Sequence of chain 1.B:
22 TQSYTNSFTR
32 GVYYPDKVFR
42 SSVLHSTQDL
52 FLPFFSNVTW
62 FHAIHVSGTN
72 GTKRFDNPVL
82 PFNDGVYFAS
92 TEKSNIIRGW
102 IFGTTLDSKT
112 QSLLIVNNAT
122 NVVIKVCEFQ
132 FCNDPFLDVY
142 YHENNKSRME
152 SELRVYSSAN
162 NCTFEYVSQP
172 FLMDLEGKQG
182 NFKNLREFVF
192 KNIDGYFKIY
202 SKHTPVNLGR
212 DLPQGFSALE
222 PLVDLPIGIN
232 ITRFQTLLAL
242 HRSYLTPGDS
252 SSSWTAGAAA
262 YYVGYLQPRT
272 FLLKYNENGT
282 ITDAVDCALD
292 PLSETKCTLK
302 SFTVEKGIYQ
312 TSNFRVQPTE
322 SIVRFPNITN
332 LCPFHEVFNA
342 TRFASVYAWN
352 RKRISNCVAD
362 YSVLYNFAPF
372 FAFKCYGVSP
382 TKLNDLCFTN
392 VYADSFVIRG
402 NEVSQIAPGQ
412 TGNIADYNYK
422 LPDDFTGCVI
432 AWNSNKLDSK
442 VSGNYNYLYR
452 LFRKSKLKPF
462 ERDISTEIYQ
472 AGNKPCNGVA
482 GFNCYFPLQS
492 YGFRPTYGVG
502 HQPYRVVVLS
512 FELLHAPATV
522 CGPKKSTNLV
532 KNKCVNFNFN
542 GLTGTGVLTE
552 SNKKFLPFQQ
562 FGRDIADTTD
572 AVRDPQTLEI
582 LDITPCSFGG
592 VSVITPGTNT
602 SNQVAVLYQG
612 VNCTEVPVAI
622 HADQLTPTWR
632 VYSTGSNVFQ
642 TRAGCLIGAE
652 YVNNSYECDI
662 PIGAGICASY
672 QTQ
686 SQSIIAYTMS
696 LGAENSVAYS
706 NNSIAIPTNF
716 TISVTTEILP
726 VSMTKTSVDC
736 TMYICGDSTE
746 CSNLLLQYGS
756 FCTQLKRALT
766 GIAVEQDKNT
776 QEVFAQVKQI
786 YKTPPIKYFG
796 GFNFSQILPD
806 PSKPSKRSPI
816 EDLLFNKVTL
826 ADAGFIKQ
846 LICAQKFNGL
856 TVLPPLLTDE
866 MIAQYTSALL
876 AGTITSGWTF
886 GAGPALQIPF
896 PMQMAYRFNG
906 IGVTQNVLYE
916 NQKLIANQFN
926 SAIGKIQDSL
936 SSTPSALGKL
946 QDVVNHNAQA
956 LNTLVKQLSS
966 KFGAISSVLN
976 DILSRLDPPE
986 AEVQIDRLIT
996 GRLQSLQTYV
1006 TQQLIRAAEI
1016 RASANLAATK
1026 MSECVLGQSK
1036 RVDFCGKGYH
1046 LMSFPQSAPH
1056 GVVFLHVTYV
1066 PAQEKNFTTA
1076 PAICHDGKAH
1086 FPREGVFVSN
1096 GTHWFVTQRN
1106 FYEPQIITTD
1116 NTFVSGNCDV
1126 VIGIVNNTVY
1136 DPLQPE

Binding-site contacts:
Ligand atom C5 contacts residue ASN1131 of chain 1.B at 3.7 Å.
Ligand atom C2 contacts residue ASN1131 of chain 1.B at 2.5 Å.
Ligand atom N2 contacts residue ASN1131 of chain 1.B at 2.9 Å (h-bond).
Ligand atom C8 contacts residue ILE1129 of chain 1.B at 3.6 Å (hydrophobic).
Ligand atom O5 contacts residue ASN1131 of chain 1.B at 2.4 Å (h-bond).
Ligand atom C1 contacts residue ASN1131 of chain 1.B at 1.4 Å.
Ligand atom C7 contacts residue ASN1131 of chain 1.B at 4.0 Å.
Ligand atom C3 contacts residue ASN1131 of chain 1.B at 3.8 Å.
Ligand atom C4 contacts residue ASN1131 of chain 1.B at 4.2 Å.

The protein below binds the small molecule below.
Small molecule (SMILES): CC(=O)N[C@@H]1[C@@H](O)[C@H](O)[C@@H](CO)O[C@H]1O